This small molecule binds to this protein.
Small molecule (SMILES): CN1CCN(Cc2ccc(C(=O)NCc3ccccc3COc3ccccc3NC(=O)c3cccc([N+](=O)[O-])c3)cc2)CC1

Sequence of chain 1.A:
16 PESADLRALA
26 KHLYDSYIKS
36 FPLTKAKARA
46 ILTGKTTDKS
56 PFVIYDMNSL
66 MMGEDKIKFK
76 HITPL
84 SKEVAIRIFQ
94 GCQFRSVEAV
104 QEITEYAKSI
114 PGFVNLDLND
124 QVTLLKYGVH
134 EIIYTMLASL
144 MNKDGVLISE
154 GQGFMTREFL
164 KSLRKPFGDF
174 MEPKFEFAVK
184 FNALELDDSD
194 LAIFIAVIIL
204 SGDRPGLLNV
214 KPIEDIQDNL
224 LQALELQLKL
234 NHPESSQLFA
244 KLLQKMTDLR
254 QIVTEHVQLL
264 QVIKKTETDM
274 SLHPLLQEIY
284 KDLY

Binding-site contacts:
Ligand atom CAS contacts residue SER152 of chain 1.A at 3.5 Å.
Ligand atom CAT contacts residue PHE173 of chain 1.A at 3.3 Å (hydrophobic).
Ligand atom CAR contacts residue GLY94 of chain 1.A at 3.4 Å.
Ligand atom CBI contacts residue PHE173 of chain 1.A at 3.6 Å (hydrophobic).
Ligand atom NBC contacts residue GLY94 of chain 1.A at 2.9 Å (h-bond).
Ligand atom CBI contacts residue GLN96 of chain 1.A at 3.7 Å.
Ligand atom CAT contacts residue PHE92 of chain 1.A at 3.5 Å (hydrophobic).
Ligand atom CAZ contacts residue GLY94 of chain 1.A at 3.7 Å.
Ligand atom CBB contacts residue LYS73 of chain 1.A at 3.4 Å.
Ligand atom CAO contacts residue ILE136 of chain 1.A at 3.6 Å (hydrophobic).
Ligand atom CAZ contacts residue ARG98 of chain 1.A at 3.6 Å.
Ligand atom NBC contacts residue ARG98 of chain 1.A at 3.7 Å.
Ligand atom CBG contacts residue CYS95 of chain 1.A at 3.2 Å (hydrophobic).
Ligand atom CBM contacts residue PHE173 of chain 1.A at 3.6 Å (hydrophobic).
Ligand atom CBK contacts residue ILE151 of chain 1.A at 3.7 Å (hydrophobic).
Ligand atom CAH contacts residue CYS95 of chain 1.A at 3.7 Å (hydrophobic).
Ligand atom OBE contacts residue ARG98 of chain 1.A at 3.7 Å.
Ligand atom CAK contacts residue CYS95 of chain 1.A at 3.5 Å (hydrophobic).
Ligand atom CAN contacts residue ILE72 of chain 1.A at 3.4 Å (hydrophobic).
Ligand atom CBK contacts residue CYS95 of chain 1.A at 3.6 Å (hydrophobic).
Ligand atom NBD contacts residue CYS95 of chain 1.A at 3.2 Å (h-bond).
Ligand atom OAB contacts residue SER152 of chain 1.A at 2.7 Å (h-bond).
Ligand atom CBB contacts residue HIS76 of chain 1.A at 3.6 Å.
Ligand atom OAC contacts residue ILE136 of chain 1.A at 3.5 Å.
Ligand atom CAP contacts residue CYS95 of chain 1.A at 2.6 Å (hydrophobic).
Ligand atom CAK contacts residue GLY94 of chain 1.A at 3.7 Å.
Ligand atom OAE contacts residue LEU275 of chain 1.A at 3.7 Å.
Ligand atom CBP contacts residue CYS95 of chain 1.A at 2.7 Å (hydrophobic).
Ligand atom CBI contacts residue CYS95 of chain 1.A at 1.7 Å (hydrophobic).
Ligand atom OAB contacts residue ILE151 of chain 1.A at 3.5 Å.
Ligand atom CBO contacts residue ARG98 of chain 1.A at 3.5 Å.
Ligand atom CAP contacts residue PHE173 of chain 1.A at 3.3 Å (hydrophobic).
Ligand atom OAD contacts residue SER99 of chain 1.A at 3.6 Å (h-bond).
Ligand atom CAM contacts residue PHE97 of chain 1.A at 3.5 Å (hydrophobic).
Ligand atom CAU contacts residue SER99 of chain 1.A at 3.4 Å.
Ligand atom CAP contacts residue GLN96 of chain 1.A at 3.5 Å.
Ligand atom CAA contacts residue LYS75 of chain 1.A at 3.4 Å.
Ligand atom CAQ contacts residue ARG98 of chain 1.A at 3.2 Å.
Ligand atom OAD contacts residue TYR283 of chain 1.A at 2.6 Å (h-bond).
Ligand atom OAE contacts residue LEU279 of chain 1.A at 3.6 Å.